Sequence of chain 1.A:
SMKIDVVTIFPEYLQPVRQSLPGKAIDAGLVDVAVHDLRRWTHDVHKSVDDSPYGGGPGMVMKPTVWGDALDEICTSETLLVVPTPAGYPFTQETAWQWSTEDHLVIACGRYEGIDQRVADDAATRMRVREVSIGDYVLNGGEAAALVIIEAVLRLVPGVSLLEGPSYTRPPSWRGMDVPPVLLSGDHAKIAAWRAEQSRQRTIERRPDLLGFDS

Binding-site contacts:
Ligand atom C11 contacts residue GLY142 of chain 1.A at 4.0 Å.
Ligand atom C02 contacts residue GLY143 of chain 1.A at 4.2 Å.
Ligand atom C10 contacts residue GLY142 of chain 1.A at 4.0 Å.
Ligand atom C05 contacts residue GLY142 of chain 1.A at 3.9 Å.
Ligand atom C03 contacts residue GLY142 of chain 1.A at 3.6 Å.
Ligand atom C10 contacts residue PRO87 of chain 1.A at 3.5 Å (hydrophobic).
Ligand atom C03 contacts residue GLY111 of chain 1.A at 3.6 Å.
Ligand atom C04 contacts residue PRO85 of chain 1.A at 3.2 Å (hydrophobic).
Ligand atom S06 contacts residue PRO85 of chain 1.A at 4.0 Å.
Ligand atom C10 contacts residue LEU140 of chain 1.A at 4.0 Å (hydrophobic).
Ligand atom C04 contacts residue GLY143 of chain 1.A at 3.5 Å.
Ligand atom C05 contacts residue PRO87 of chain 1.A at 3.6 Å (hydrophobic).
Ligand atom N09 contacts residue LEU140 of chain 1.A at 3.1 Å (h-bond).
Ligand atom S06 contacts residue THR86 of chain 1.A at 3.8 Å.
Ligand atom C07 contacts residue LEU140 of chain 1.A at 3.8 Å (hydrophobic).
Ligand atom BR1 contacts residue TYR113 of chain 1.A at 3.1 Å.
Ligand atom C05 contacts residue PRO85 of chain 1.A at 3.9 Å (hydrophobic).
Ligand atom BR1 contacts residue ARG112 of chain 1.A at 3.8 Å.
Ligand atom BR1 contacts residue ASN141 of chain 1.A at 3.5 Å.
Ligand atom C05 contacts residue GLY143 of chain 1.A at 4.1 Å.
Ligand atom BR1 contacts residue GLY142 of chain 1.A at 4.0 Å.
Ligand atom BR1 contacts residue GLY111 of chain 1.A at 4.1 Å.
Ligand atom C11 contacts residue PRO87 of chain 1.A at 4.1 Å (hydrophobic).
Ligand atom N08 contacts residue LEU140 of chain 1.A at 3.6 Å.
Ligand atom S06 contacts residue PRO87 of chain 1.A at 3.8 Å.
Ligand atom C03 contacts residue GLY143 of chain 1.A at 3.5 Å.
Ligand atom C02 contacts residue GLY111 of chain 1.A at 4.2 Å.
Ligand atom C05 contacts residue THR86 of chain 1.A at 4.0 Å.
Ligand atom N08 contacts residue VAL139 of chain 1.A at 4.2 Å.
Ligand atom C11 contacts residue LEU140 of chain 1.A at 3.3 Å (hydrophobic).
Ligand atom C03 contacts residue PRO85 of chain 1.A at 4.1 Å (hydrophobic).
Ligand atom C04 contacts residue GLY142 of chain 1.A at 3.7 Å.
Ligand atom N08 contacts residue TYR138 of chain 1.A at 2.9 Å (h-bond).
Ligand atom C07 contacts residue PRO87 of chain 1.A at 3.7 Å (hydrophobic).
Ligand atom C02 contacts residue GLY142 of chain 1.A at 3.6 Å.
Ligand atom S06 contacts residue ALA146 of chain 1.A at 4.2 Å.
Ligand atom N09 contacts residue VAL139 of chain 1.A at 4.1 Å.
Ligand atom C04 contacts residue THR86 of chain 1.A at 4.1 Å.
Ligand atom C07 contacts residue TYR138 of chain 1.A at 4.0 Å (hydrophobic).
Ligand atom N09 contacts residue PRO87 of chain 1.A at 3.6 Å.

This small molecule binds to this protein.
Small molecule (SMILES): Nc1nc2cc(Br)ccc2s1